The small molecule below binds the protein below.
Small molecule (SMILES): CC(=O)N[C@@H]1[C@@H](O)[C@H](O)[C@@H](CO)O[C@H]1O

Sequence of chain 2.A:
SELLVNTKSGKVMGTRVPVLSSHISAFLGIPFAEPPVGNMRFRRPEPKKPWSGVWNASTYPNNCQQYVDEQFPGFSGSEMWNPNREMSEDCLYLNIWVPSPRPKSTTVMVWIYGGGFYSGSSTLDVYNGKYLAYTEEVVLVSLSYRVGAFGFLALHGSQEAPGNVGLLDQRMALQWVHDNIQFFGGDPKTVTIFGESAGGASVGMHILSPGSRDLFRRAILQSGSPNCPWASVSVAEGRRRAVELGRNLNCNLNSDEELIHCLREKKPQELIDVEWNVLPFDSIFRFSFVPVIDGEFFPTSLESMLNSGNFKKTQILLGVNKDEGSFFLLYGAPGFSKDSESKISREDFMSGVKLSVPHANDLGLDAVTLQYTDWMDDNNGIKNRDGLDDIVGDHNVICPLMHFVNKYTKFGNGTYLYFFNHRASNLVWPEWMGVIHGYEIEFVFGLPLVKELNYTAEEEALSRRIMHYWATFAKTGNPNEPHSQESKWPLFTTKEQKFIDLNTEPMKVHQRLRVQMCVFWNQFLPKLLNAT

Binding-site contacts:
Ligand atom C7 contacts residue ASN457 of chain 2.A at 3.1 Å.
Ligand atom O7 contacts residue ASN457 of chain 2.A at 3.6 Å.
Ligand atom C7 contacts residue LEU456 of chain 2.A at 4.5 Å (hydrophobic).
Ligand atom N2 contacts residue GLU455 of chain 2.A at 4.1 Å.
Ligand atom O5 contacts residue ASN457 of chain 2.A at 4.2 Å.
Ligand atom C2 contacts residue ASN457 of chain 2.A at 2.9 Å.
Ligand atom C1 contacts residue ASN457 of chain 2.A at 2.8 Å.
Ligand atom C8 contacts residue LEU456 of chain 2.A at 3.6 Å (hydrophobic).
Ligand atom C8 contacts residue ASN457 of chain 2.A at 3.5 Å.
Ligand atom C3 contacts residue ASN457 of chain 2.A at 4.5 Å.
Ligand atom C7 contacts residue GLU455 of chain 2.A at 4.0 Å.
Ligand atom N2 contacts residue ASN457 of chain 2.A at 2.9 Å (h-bond).
Ligand atom C8 contacts residue GLU455 of chain 2.A at 2.9 Å.